Binding-site contacts:
Ligand atom O7 contacts residue PHE165 of chain 1.F at 3.1 Å.
Ligand atom C3 contacts residue ASN166 of chain 1.F at 3.9 Å.
Ligand atom C8 contacts residue ASN166 of chain 1.F at 4.2 Å.
Ligand atom C2 contacts residue ASN166 of chain 1.F at 2.6 Å.
Ligand atom N2 contacts residue ASN166 of chain 1.F at 3.2 Å (h-bond).
Ligand atom C2 contacts residue PHE165 of chain 1.F at 4.2 Å (hydrophobic).
Ligand atom C5 contacts residue ASN166 of chain 1.F at 3.6 Å.
Ligand atom C7 contacts residue PHE165 of chain 1.F at 3.8 Å (hydrophobic).
Ligand atom O5 contacts residue ASN166 of chain 1.F at 2.3 Å (h-bond).
Ligand atom C7 contacts residue ASN166 of chain 1.F at 4.0 Å.
Ligand atom C4 contacts residue ASN166 of chain 1.F at 4.2 Å.
Ligand atom C1 contacts residue ASN166 of chain 1.F at 1.4 Å.
Ligand atom N2 contacts residue PHE165 of chain 1.F at 3.5 Å.

Sequence of chain 1.F:
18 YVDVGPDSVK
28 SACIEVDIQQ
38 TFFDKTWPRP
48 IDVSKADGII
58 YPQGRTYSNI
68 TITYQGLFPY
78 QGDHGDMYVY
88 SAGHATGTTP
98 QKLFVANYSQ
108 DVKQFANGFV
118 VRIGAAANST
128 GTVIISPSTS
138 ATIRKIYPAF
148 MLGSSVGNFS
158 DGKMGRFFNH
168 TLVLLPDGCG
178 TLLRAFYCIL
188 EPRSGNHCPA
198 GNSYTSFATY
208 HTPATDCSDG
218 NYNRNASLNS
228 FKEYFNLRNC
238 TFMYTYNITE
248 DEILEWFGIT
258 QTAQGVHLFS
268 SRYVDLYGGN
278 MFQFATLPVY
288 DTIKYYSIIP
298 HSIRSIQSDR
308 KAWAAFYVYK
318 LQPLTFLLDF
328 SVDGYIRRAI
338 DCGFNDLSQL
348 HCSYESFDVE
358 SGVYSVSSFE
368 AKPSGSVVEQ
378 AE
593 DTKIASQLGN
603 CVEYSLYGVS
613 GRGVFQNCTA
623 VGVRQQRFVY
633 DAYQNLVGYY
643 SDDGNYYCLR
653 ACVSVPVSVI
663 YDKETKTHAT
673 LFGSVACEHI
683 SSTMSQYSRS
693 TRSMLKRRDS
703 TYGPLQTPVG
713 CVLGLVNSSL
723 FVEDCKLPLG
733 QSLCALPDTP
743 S

This small molecule binds to this protein.
Small molecule (SMILES): CC(=O)N[C@@H]1[C@@H](O)[C@H](O)[C@@H](CO)O[C@H]1O